Binding-site contacts:
Ligand atom C18 contacts residue ILE68 of chain 1.A at 3.8 Å (hydrophobic).
Ligand atom O40 contacts residue PHE165 of chain 1.A at 3.1 Å (h-bond).
Ligand atom S08 contacts residue LEU97 of chain 1.A at 3.5 Å (h-bond).
Ligand atom O32 contacts residue LEU167 of chain 1.A at 3.6 Å.
Ligand atom C09 contacts residue ASP164 of chain 1.A at 3.4 Å.
Ligand atom N03 contacts residue LYS54 of chain 1.A at 3.5 Å (salt-bridge).
Ligand atom C37 contacts residue CYS84 of chain 1.A at 3.5 Å (hydrophobic).
Ligand atom C27 contacts residue LYS169 of chain 1.A at 3.8 Å.
Ligand atom S08 contacts residue LYS54 of chain 1.A at 3.6 Å.
Ligand atom C27 contacts residue GLU71 of chain 1.A at 3.7 Å.
Ligand atom C02 contacts residue LYS54 of chain 1.A at 3.7 Å.
Ligand atom O01 contacts residue LEU97 of chain 1.A at 3.2 Å.
Ligand atom O40 contacts residue MET75 of chain 1.A at 3.4 Å (h-bond).
Ligand atom C02 contacts residue ASP164 of chain 1.A at 3.6 Å.
Ligand atom F36 contacts residue ARG85 of chain 1.A at 3.4 Å.
Ligand atom C39 contacts residue ASP164 of chain 1.A at 3.7 Å.
Ligand atom N05 contacts residue LYS54 of chain 1.A at 3.7 Å.
Ligand atom C33 contacts residue ASP164 of chain 1.A at 3.6 Å.
Ligand atom N03 contacts residue ASP164 of chain 1.A at 3.0 Å (salt-bridge).
Ligand atom O40 contacts residue LEU167 of chain 1.A at 3.2 Å.
Ligand atom O40 contacts residue ASP164 of chain 1.A at 3.4 Å.
Ligand atom C06 contacts residue ALA52 of chain 1.A at 3.7 Å (hydrophobic).
Ligand atom C30 contacts residue MET75 of chain 1.A at 3.7 Å (hydrophobic).
Ligand atom N05 contacts residue 8RC1 of chain 1.F at 3.4 Å.
Ligand atom C07 contacts residue ALA52 of chain 1.A at 3.1 Å (hydrophobic).
Ligand atom O01 contacts residue LYS54 of chain 1.A at 3.7 Å.
Ligand atom C26 contacts residue LYS169 of chain 1.A at 3.8 Å.
Ligand atom N05 contacts residue MET99 of chain 1.A at 3.6 Å.
Ligand atom C11 contacts residue LEU167 of chain 1.A at 3.7 Å (hydrophobic).
Ligand atom C11 contacts residue LEU97 of chain 1.A at 3.6 Å (hydrophobic).
Ligand atom C07 contacts residue LYS54 of chain 1.A at 3.4 Å.
Ligand atom C38 contacts residue PHE165 of chain 1.A at 3.5 Å (hydrophobic).
Ligand atom C19 contacts residue GLU67 of chain 1.A at 3.6 Å.
Ligand atom C37 contacts residue PHE165 of chain 1.A at 3.6 Å (hydrophobic).
Ligand atom C04 contacts residue MET99 of chain 1.A at 3.6 Å (hydrophobic).
Ligand atom C21 contacts residue GLU58 of chain 1.A at 3.7 Å.
Ligand atom C31 contacts residue MET75 of chain 1.A at 3.5 Å (hydrophobic).
Ligand atom F36 contacts residue LEU86 of chain 1.A at 3.2 Å.
Ligand atom C04 contacts residue LYS54 of chain 1.A at 3.5 Å.
Ligand atom C12 contacts residue LEU97 of chain 1.A at 3.7 Å (hydrophobic).

Sequence of chain 1.A:
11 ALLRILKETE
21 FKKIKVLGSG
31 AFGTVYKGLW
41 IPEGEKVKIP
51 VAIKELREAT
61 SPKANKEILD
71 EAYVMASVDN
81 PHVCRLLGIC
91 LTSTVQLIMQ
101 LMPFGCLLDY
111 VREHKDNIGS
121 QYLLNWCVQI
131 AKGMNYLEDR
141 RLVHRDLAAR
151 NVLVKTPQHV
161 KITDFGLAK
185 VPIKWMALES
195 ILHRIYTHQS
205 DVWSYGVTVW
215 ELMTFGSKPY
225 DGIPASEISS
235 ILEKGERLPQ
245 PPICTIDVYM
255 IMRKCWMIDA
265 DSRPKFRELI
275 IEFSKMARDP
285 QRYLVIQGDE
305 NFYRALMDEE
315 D

The protein below binds the small molecule below.
Small molecule (SMILES): CN1CCC(c2ccc(-c3ccc4c(c3)C(=O)N([C@@H](C(=O)Nc3nccs3)c3cc(F)ccc3O)C4)cc2)CC1